A small-molecule ligand and the protein it binds are described below.
Small molecule (SMILES): CC(=O)N[C@H]1[C@H](O[C@H]2[C@H](O)[C@@H](NC(C)=O)CO[C@@H]2CO)O[C@H](CO)[C@@H](O)[C@@H]1O

Binding-site contacts:
Ligand atom C8 contacts residue GLN100 of chain 1.D at 4.3 Å.
Ligand atom C8 contacts residue PHE121 of chain 1.D at 3.8 Å (hydrophobic).
Ligand atom C5 contacts residue ASN122 of chain 1.D at 3.7 Å.
Ligand atom O7 contacts residue LYS133 of chain 1.D at 4.0 Å.
Ligand atom C8 contacts residue THR98 of chain 1.D at 4.3 Å.
Ligand atom O5 contacts residue ASN122 of chain 1.D at 2.4 Å (h-bond).
Ligand atom N2 contacts residue ASN122 of chain 1.D at 2.8 Å (h-bond).
Ligand atom C2 contacts residue ASN122 of chain 1.D at 2.4 Å.
Ligand atom C7 contacts residue ASN122 of chain 1.D at 3.4 Å.
Ligand atom O7 contacts residue ASN122 of chain 1.D at 3.7 Å.
Ligand atom C8 contacts residue SER120 of chain 1.D at 3.5 Å.
Ligand atom C4 contacts residue ASN122 of chain 1.D at 4.2 Å.
Ligand atom C3 contacts residue ASN122 of chain 1.D at 3.7 Å.
Ligand atom C1 contacts residue ASN122 of chain 1.D at 1.4 Å.
Ligand atom C8 contacts residue ASN122 of chain 1.D at 4.4 Å.

Sequence of chain 1.D:
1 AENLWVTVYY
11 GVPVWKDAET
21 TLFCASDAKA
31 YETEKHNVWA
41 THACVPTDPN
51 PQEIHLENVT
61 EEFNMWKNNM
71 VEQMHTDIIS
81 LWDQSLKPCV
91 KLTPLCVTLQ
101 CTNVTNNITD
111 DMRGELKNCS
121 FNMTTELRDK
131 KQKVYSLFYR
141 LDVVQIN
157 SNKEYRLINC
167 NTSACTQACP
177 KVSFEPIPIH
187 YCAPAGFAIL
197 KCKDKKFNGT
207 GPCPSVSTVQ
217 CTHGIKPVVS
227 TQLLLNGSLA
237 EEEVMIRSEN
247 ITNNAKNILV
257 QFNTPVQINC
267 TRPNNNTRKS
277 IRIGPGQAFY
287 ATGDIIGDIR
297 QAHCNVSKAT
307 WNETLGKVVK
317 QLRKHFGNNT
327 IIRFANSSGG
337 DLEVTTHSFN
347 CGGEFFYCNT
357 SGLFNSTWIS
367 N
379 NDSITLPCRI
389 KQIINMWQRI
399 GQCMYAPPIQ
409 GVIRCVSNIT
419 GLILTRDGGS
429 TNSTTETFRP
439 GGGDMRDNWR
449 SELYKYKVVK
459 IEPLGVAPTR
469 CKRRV